Sequence of chain 1.A:
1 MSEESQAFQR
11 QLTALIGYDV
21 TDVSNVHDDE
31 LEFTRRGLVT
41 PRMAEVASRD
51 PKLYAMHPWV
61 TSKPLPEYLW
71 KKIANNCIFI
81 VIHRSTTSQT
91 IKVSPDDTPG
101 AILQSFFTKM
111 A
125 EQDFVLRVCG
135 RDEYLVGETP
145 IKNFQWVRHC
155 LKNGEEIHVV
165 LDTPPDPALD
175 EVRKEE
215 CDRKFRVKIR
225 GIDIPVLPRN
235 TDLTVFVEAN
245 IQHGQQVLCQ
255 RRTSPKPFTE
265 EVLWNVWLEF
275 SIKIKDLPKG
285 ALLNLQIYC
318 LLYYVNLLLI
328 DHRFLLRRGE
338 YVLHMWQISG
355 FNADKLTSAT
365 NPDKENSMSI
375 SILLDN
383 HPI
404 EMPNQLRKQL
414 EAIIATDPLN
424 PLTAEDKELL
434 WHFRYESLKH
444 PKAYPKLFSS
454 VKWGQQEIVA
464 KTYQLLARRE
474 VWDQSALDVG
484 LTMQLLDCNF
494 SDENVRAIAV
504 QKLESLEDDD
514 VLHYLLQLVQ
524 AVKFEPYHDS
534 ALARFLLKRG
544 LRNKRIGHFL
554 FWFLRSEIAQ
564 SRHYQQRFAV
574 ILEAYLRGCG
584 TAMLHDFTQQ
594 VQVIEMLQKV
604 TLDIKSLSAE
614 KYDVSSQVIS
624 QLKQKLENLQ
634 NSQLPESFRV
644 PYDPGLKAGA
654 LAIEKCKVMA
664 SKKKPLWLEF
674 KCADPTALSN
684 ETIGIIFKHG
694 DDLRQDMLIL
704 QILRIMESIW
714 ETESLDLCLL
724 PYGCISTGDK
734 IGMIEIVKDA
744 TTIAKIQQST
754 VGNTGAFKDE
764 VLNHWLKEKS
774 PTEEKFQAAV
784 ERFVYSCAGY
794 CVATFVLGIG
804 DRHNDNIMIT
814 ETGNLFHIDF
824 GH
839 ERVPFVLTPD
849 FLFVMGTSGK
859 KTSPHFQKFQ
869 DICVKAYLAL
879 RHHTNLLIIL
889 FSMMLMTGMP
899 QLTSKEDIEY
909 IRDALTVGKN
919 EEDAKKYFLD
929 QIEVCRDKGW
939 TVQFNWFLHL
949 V

Binding-site contacts:
Ligand atom C21 contacts residue TRP670 of chain 1.A at 3.8 Å (hydrophobic).
Ligand atom O1 contacts residue GLU738 of chain 1.A at 3.8 Å.
Ligand atom O1 contacts residue VAL740 of chain 1.A at 3.2 Å (h-bond).
Ligand atom C22 contacts residue LYS691 of chain 1.A at 3.2 Å.
Ligand atom C6 contacts residue MET811 of chain 1.A at 3.5 Å (hydrophobic).
Ligand atom C6 contacts residue VAL740 of chain 1.A at 3.9 Å (hydrophobic).
Ligand atom CL1 contacts residue ILE689 of chain 1.A at 3.6 Å.
Ligand atom C18 contacts residue MET662 of chain 1.A at 3.6 Å (hydrophobic).
Ligand atom C15 contacts residue ILE821 of chain 1.A at 3.8 Å (hydrophobic).
Ligand atom C2 contacts residue TRP670 of chain 1.A at 3.8 Å (hydrophobic).
Ligand atom C3 contacts residue MET811 of chain 1.A at 3.7 Å (hydrophobic).
Ligand atom C20 contacts residue ALA743 of chain 1.A at 3.3 Å (hydrophobic).
Ligand atom C2 contacts residue MET811 of chain 1.A at 3.7 Å (hydrophobic).
Ligand atom C4 contacts residue MET811 of chain 1.A at 3.6 Å (hydrophobic).
Ligand atom N2 contacts residue TRP670 of chain 1.A at 3.3 Å.
Ligand atom C5 contacts residue MET811 of chain 1.A at 3.6 Å (hydrophobic).
Ligand atom CL1 contacts residue ILE737 of chain 1.A at 3.5 Å.
Ligand atom C12 contacts residue ILE821 of chain 1.A at 3.3 Å (hydrophobic).
Ligand atom C10 contacts residue VAL740 of chain 1.A at 3.6 Å (hydrophobic).
Ligand atom C9 contacts residue GLU738 of chain 1.A at 3.9 Å.
Ligand atom C12 contacts residue TYR725 of chain 1.A at 3.9 Å (hydrophobic).
Ligand atom C13 contacts residue ASP822 of chain 1.A at 3.7 Å.
Ligand atom C20 contacts residue TRP670 of chain 1.A at 3.8 Å (hydrophobic).
Ligand atom N2 contacts residue ALA743 of chain 1.A at 3.6 Å.
Ligand atom C1 contacts residue TRP670 of chain 1.A at 3.7 Å (hydrophobic).
Ligand atom C10 contacts residue ILE739 of chain 1.A at 3.8 Å (hydrophobic).
Ligand atom CL1 contacts residue LYS691 of chain 1.A at 3.7 Å.
Ligand atom C1 contacts residue MET811 of chain 1.A at 3.6 Å (hydrophobic).
Ligand atom C8 contacts residue ILE821 of chain 1.A at 3.5 Å (hydrophobic).
Ligand atom C10 contacts residue GLU738 of chain 1.A at 2.7 Å.
Ligand atom O2 contacts residue TYR725 of chain 1.A at 3.5 Å (h-bond).
Ligand atom C22 contacts residue ASP822 of chain 1.A at 3.4 Å.
Ligand atom O2 contacts residue ASP822 of chain 1.A at 3.0 Å (salt-bridge).
Ligand atom C21 contacts residue ALA743 of chain 1.A at 3.3 Å (hydrophobic).
Ligand atom S1 contacts residue ILE821 of chain 1.A at 3.9 Å.
Ligand atom O3 contacts residue ALA743 of chain 1.A at 3.7 Å.
Ligand atom C11 contacts residue ILE821 of chain 1.A at 3.7 Å (hydrophobic).
Ligand atom C7 contacts residue MET811 of chain 1.A at 3.9 Å (hydrophobic).
Ligand atom C9 contacts residue ILE821 of chain 1.A at 3.7 Å (hydrophobic).
Ligand atom O2 contacts residue ILE821 of chain 1.A at 3.8 Å.

This protein binds this small molecule.
Small molecule (SMILES): CC(=O)Nc1ccc2c(c1)OCCc1cc(C(=O)N(C)c3ccccc3Cl)sc1-2